Binding-site contacts:
Ligand atom C4 contacts residue PHE31 of chain 1.B at 4.0 Å (hydrophobic).
Ligand atom O1 contacts residue SER186 of chain 1.B at 4.2 Å.
Ligand atom C3 contacts residue BUA1 of chain 1.R at 3.7 Å.
Ligand atom C2 contacts residue VAL323 of chain 1.B at 4.1 Å (hydrophobic).
Ligand atom C6 contacts residue PHE31 of chain 1.B at 3.9 Å (hydrophobic).
Ligand atom C6 contacts residue PHE192 of chain 1.B at 3.6 Å (hydrophobic).
Ligand atom O2 contacts residue VAL323 of chain 1.B at 4.2 Å.
Ligand atom C5 contacts residue ALA188 of chain 1.B at 4.4 Å (hydrophobic).
Ligand atom C4 contacts residue ALA188 of chain 1.B at 4.2 Å (hydrophobic).
Ligand atom O1 contacts residue ALA189 of chain 1.B at 3.7 Å.
Ligand atom C2 contacts residue LEU256 of chain 1.B at 4.1 Å (hydrophobic).
Ligand atom C5 contacts residue PHE31 of chain 1.B at 4.5 Å (hydrophobic).
Ligand atom C5 contacts residue PHE192 of chain 1.B at 3.7 Å (hydrophobic).
Ligand atom C3 contacts residue VAL323 of chain 1.B at 4.1 Å (hydrophobic).
Ligand atom O2 contacts residue LEU256 of chain 1.B at 4.3 Å.
Ligand atom C3 contacts residue PHE31 of chain 1.B at 3.9 Å (hydrophobic).
Ligand atom O1 contacts residue LEU256 of chain 1.B at 4.2 Å.
Ligand atom O1 contacts residue ALA188 of chain 1.B at 4.0 Å.

This small molecule binds to this protein.
Small molecule (SMILES): CCCCC(=O)O

Sequence of chain 1.B:
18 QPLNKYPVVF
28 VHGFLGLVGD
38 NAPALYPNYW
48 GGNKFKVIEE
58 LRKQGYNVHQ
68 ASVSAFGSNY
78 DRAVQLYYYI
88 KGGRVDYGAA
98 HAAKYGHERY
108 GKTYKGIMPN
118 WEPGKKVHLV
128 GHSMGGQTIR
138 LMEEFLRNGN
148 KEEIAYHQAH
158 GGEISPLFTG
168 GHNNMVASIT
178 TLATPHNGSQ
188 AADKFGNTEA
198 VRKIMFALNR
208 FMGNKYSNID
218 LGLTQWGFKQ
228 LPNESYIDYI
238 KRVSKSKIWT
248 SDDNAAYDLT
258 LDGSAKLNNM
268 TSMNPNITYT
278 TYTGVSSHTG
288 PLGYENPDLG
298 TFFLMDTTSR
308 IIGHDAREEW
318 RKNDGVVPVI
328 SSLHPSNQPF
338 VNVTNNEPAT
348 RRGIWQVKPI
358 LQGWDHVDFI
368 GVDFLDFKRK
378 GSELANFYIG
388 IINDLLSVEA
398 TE